The protein below binds the small molecule below.
Small molecule (SMILES): NS(=O)(=O)c1c(F)c(F)c(S(=O)(=O)CCO)c(NC2CCCCCCC2)c1F

Binding-site contacts:
Ligand atom N10 contacts residue THR198 of chain 1.C at 2.7 Å (h-bond).
Ligand atom O16 contacts residue GLN89 of chain 1.C at 3.4 Å (h-bond).
Ligand atom O8 contacts residue THR198 of chain 1.C at 3.0 Å (h-bond).
Ligand atom C4 contacts residue HIS91 of chain 1.C at 3.1 Å.
Ligand atom O9 contacts residue HIS91 of chain 1.C at 3.5 Å.
Ligand atom F12 contacts residue THR199 of chain 1.C at 3.3 Å.
Ligand atom C2 contacts residue HIS91 of chain 1.C at 3.5 Å.
Ligand atom C14 contacts residue LEU197 of chain 1.C at 3.7 Å (hydrophobic).
Ligand atom N10 contacts residue HIS117 of chain 1.C at 2.9 Å (h-bond).
Ligand atom O21 contacts residue GLN89 of chain 1.C at 2.9 Å (h-bond).
Ligand atom C2 contacts residue THR199 of chain 1.C at 3.2 Å.
Ligand atom F12 contacts residue ZN1 of chain 1.I at 3.0 Å.
Ligand atom N10 contacts residue GLU104 of chain 1.C at 3.6 Å (salt-bridge).
Ligand atom C22 contacts residue VAL119 of chain 1.C at 3.6 Å (hydrophobic).
Ligand atom C18 contacts residue GLN89 of chain 1.C at 2.8 Å.
Ligand atom F20 contacts residue LEU197 of chain 1.C at 3.0 Å.
Ligand atom N10 contacts residue ZN1 of chain 1.I at 1.9 Å.
Ligand atom O21 contacts residue LYS69 of chain 1.C at 2.7 Å (salt-bridge).
Ligand atom O16 contacts residue ASN64 of chain 1.C at 3.0 Å (h-bond).
Ligand atom O8 contacts residue LEU197 of chain 1.C at 3.3 Å.
Ligand atom C26 contacts residue SER133 of chain 1.C at 3.3 Å.
Ligand atom C5 contacts residue HIS91 of chain 1.C at 3.5 Å.
Ligand atom C3 contacts residue THR199 of chain 1.C at 3.2 Å.
Ligand atom C23 contacts residue SER133 of chain 1.C at 3.2 Å.
Ligand atom C3 contacts residue ZN1 of chain 1.I at 3.6 Å.
Ligand atom F12 contacts residue HIS91 of chain 1.C at 2.9 Å.
Ligand atom S7 contacts residue HIS91 of chain 1.C at 3.7 Å.
Ligand atom N10 contacts residue HIS93 of chain 1.C at 3.4 Å (h-bond).
Ligand atom F13 contacts residue THR199 of chain 1.C at 3.4 Å.
Ligand atom N10 contacts residue HIS91 of chain 1.C at 3.5 Å (h-bond).
Ligand atom S7 contacts residue THR198 of chain 1.C at 3.7 Å.
Ligand atom C25 contacts residue SER133 of chain 1.C at 3.3 Å.
Ligand atom C4 contacts residue THR199 of chain 1.C at 3.7 Å.
Ligand atom O9 contacts residue ZN1 of chain 1.I at 3.3 Å.
Ligand atom C3 contacts residue HIS91 of chain 1.C at 3.0 Å.
Ligand atom F12 contacts residue HIS93 of chain 1.C at 3.2 Å.
Ligand atom F12 contacts residue THR198 of chain 1.C at 3.5 Å.
Ligand atom O9 contacts residue VAL141 of chain 1.C at 3.7 Å.
Ligand atom S7 contacts residue ZN1 of chain 1.I at 3.1 Å.
Ligand atom C28 contacts residue LEU197 of chain 1.C at 3.7 Å (hydrophobic).

Sequence of chain 1.C:
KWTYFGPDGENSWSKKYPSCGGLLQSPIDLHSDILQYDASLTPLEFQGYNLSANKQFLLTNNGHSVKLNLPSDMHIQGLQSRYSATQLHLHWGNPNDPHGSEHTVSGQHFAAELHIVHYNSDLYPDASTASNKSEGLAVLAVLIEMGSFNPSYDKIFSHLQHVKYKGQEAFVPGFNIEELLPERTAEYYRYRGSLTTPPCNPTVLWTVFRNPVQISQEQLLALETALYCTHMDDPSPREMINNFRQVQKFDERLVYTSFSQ